Binding-site contacts:
Ligand atom C3 contacts residue PHE188 of chain 1.B at 4.2 Å (hydrophobic).
Ligand atom C1 contacts residue SER54 of chain 1.B at 4.5 Å.
Ligand atom O6 contacts residue PHE188 of chain 1.B at 3.7 Å.
Ligand atom O5 contacts residue THR214 of chain 1.B at 3.4 Å.
Ligand atom C4 contacts residue LEU16 of chain 1.B at 4.0 Å (hydrophobic).
Ligand atom C1 contacts residue LYS215 of chain 1.B at 3.7 Å.
Ligand atom C3 contacts residue MET17 of chain 1.B at 3.5 Å (hydrophobic).
Ligand atom O5 contacts residue PHE188 of chain 1.B at 4.0 Å.
Ligand atom C4 contacts residue ALA51 of chain 1.B at 4.2 Å (hydrophobic).
Ligand atom C3 contacts residue LEU16 of chain 1.B at 4.1 Å (hydrophobic).
Ligand atom C2 contacts residue SER54 of chain 1.B at 3.7 Å.
Ligand atom C2 contacts residue ASN23 of chain 1.B at 4.2 Å.
Ligand atom O5 contacts residue SER54 of chain 1.B at 3.9 Å.
Ligand atom C1 contacts residue MET17 of chain 1.B at 3.0 Å (hydrophobic).
Ligand atom C1 contacts residue ASN23 of chain 1.B at 4.1 Å.
Ligand atom O6 contacts residue SER54 of chain 1.B at 4.3 Å.
Ligand atom O6 contacts residue LEU16 of chain 1.B at 4.2 Å.
Ligand atom C2 contacts residue MET17 of chain 1.B at 3.6 Å (hydrophobic).
Ligand atom C4 contacts residue MET17 of chain 1.B at 2.8 Å (hydrophobic).
Ligand atom C4 contacts residue ILE18 of chain 1.B at 4.3 Å (hydrophobic).
Ligand atom O6 contacts residue ALA51 of chain 1.B at 4.4 Å.
Ligand atom O5 contacts residue LYS215 of chain 1.B at 3.4 Å.
Ligand atom C4 contacts residue ASN23 of chain 1.B at 3.8 Å.
Ligand atom C2 contacts residue LYS215 of chain 1.B at 4.2 Å.

Sequence of chain 1.B:
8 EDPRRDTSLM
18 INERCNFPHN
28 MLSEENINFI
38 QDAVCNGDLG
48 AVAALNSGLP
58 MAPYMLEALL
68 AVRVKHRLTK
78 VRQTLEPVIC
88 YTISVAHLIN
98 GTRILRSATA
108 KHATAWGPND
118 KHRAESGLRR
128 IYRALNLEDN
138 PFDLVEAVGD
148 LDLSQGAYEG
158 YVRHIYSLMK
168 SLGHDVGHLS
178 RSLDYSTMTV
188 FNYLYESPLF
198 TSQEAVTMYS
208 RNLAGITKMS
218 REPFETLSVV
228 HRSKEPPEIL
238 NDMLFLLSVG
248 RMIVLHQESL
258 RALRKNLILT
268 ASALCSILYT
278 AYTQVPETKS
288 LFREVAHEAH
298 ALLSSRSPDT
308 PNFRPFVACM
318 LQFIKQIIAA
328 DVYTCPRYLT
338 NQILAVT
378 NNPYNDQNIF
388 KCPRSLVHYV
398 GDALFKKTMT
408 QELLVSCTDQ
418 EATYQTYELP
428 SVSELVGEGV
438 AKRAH

This protein binds this small molecule.
Small molecule (SMILES): C[C@@H](O)[C@@H](C)O